A protein and the small-molecule ligand that binds it are described below.
Small molecule (SMILES): CC(=O)N[C@H]1[C@H](O[C@H]2[C@H](O)[C@@H](NC(C)=O)CO[C@@H]2CO)O[C@H](CO)[C@@H](O)[C@@H]1O

Sequence of chain 1.K:
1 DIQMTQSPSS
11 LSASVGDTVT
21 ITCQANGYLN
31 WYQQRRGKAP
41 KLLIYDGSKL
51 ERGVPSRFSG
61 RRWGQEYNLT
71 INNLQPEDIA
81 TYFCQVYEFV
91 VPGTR

Sequence of chain 1.D:
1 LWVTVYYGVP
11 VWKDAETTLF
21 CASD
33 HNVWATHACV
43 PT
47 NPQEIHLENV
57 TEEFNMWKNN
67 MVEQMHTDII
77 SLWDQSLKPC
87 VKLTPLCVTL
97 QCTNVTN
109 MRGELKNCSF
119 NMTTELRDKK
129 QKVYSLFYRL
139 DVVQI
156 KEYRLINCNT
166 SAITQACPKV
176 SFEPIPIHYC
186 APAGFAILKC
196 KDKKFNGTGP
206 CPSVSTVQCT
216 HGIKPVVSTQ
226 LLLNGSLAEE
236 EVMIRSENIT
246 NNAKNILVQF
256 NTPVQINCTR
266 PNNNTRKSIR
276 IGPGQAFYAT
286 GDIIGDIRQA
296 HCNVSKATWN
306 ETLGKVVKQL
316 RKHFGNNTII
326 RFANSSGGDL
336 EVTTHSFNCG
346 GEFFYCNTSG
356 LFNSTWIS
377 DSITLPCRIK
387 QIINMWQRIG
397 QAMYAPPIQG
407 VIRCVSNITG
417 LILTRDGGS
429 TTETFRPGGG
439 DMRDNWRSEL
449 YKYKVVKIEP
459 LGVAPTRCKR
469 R

Binding-site contacts:
Ligand atom C8 contacts residue GLY27 of chain 1.K at 3.4 Å.
Ligand atom O7 contacts residue GLY27 of chain 1.K at 3.4 Å (h-bond).
Ligand atom C6 contacts residue TYR28 of chain 1.K at 2.4 Å (hydrophobic).
Ligand atom C8 contacts residue TYR67 of chain 1.K at 3.7 Å (hydrophobic).
Ligand atom C8 contacts residue GLU242 of chain 1.D at 4.5 Å.
Ligand atom C4 contacts residue TYR28 of chain 1.K at 4.4 Å (hydrophobic).
Ligand atom C4 contacts residue ASN243 of chain 1.D at 4.2 Å.
Ligand atom O6 contacts residue TYR87 of chain 1.K at 4.1 Å.
Ligand atom C1 contacts residue TYR87 of chain 1.K at 4.1 Å (hydrophobic).
Ligand atom C1 contacts residue ASN243 of chain 1.D at 1.4 Å.
Ligand atom C5 contacts residue TYR87 of chain 1.K at 3.5 Å (hydrophobic).
Ligand atom O5 contacts residue TYR87 of chain 1.K at 3.4 Å (h-bond).
Ligand atom C5 contacts residue ASN243 of chain 1.D at 3.7 Å.
Ligand atom O7 contacts residue TYR28 of chain 1.K at 3.6 Å.
Ligand atom C6 contacts residue GLY27 of chain 1.K at 4.2 Å.
Ligand atom O7 contacts residue TYR67 of chain 1.K at 3.5 Å (h-bond).
Ligand atom C8 contacts residue ASN243 of chain 1.D at 4.0 Å.
Ligand atom C7 contacts residue GLY27 of chain 1.K at 4.0 Å.
Ligand atom C7 contacts residue TYR67 of chain 1.K at 3.9 Å (hydrophobic).
Ligand atom C3 contacts residue ASN243 of chain 1.D at 3.8 Å.
Ligand atom O5 contacts residue ASN243 of chain 1.D at 2.4 Å (h-bond).
Ligand atom C6 contacts residue TYR87 of chain 1.K at 3.4 Å (hydrophobic).
Ligand atom N2 contacts residue TYR28 of chain 1.K at 4.3 Å.
Ligand atom O7 contacts residue ASN243 of chain 1.D at 4.2 Å.
Ligand atom N2 contacts residue ASN243 of chain 1.D at 2.8 Å (h-bond).
Ligand atom C7 contacts residue TYR28 of chain 1.K at 4.3 Å (hydrophobic).
Ligand atom C5 contacts residue TYR28 of chain 1.K at 3.7 Å (hydrophobic).
Ligand atom O6 contacts residue TYR28 of chain 1.K at 1.4 Å.
Ligand atom O5 contacts residue TYR28 of chain 1.K at 3.8 Å.
Ligand atom C2 contacts residue ASN243 of chain 1.D at 2.4 Å.
Ligand atom C7 contacts residue ASN243 of chain 1.D at 3.7 Å.